Sequence of chain 1.A:
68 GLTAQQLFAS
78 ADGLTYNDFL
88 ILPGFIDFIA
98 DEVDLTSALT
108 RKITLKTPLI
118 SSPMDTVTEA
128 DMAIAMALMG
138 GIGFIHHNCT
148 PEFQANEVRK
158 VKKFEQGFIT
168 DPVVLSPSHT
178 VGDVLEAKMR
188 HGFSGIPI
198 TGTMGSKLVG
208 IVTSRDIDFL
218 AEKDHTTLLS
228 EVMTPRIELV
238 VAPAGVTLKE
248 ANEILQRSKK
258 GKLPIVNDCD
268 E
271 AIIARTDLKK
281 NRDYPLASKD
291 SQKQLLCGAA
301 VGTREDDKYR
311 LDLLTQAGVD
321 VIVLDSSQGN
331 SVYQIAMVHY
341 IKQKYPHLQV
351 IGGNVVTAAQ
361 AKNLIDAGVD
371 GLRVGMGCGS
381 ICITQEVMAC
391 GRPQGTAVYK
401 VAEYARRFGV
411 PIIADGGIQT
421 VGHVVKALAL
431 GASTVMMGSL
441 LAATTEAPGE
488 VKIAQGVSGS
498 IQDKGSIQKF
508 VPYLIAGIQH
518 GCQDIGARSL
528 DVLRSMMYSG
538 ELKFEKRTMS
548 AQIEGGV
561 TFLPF

Binding-site contacts:
Ligand atom O5' contacts residue ASP415 of chain 1.A at 3.5 Å (salt-bridge).
Ligand atom O3P contacts residue SER439 of chain 1.A at 3.9 Å.
Ligand atom P contacts residue SER380 of chain 1.A at 3.8 Å.
Ligand atom N1 contacts residue GLN492 of chain 1.A at 3.1 Å (h-bond).
Ligand atom O2' contacts residue ASP415 of chain 1.A at 2.4 Å (salt-bridge).
Ligand atom O2' contacts residue NAD1 of chain 1.M at 3.7 Å.
Ligand atom O1P contacts residue GLY417 of chain 1.A at 3.4 Å (h-bond).
Ligand atom C2 contacts residue NAD1 of chain 1.M at 3.0 Å.
Ligand atom C2 contacts residue CYS382 of chain 1.A at 3.3 Å (hydrophobic).
Ligand atom O5' contacts residue GLY379 of chain 1.A at 3.7 Å.
Ligand atom O1P contacts residue GLY416 of chain 1.A at 3.3 Å.
Ligand atom C4' contacts residue ASP415 of chain 1.A at 3.3 Å.
Ligand atom O2' contacts residue ARG373 of chain 1.A at 3.1 Å (salt-bridge).
Ligand atom O3P contacts residue GLY438 of chain 1.A at 2.6 Å (h-bond).
Ligand atom O1P contacts residue SER380 of chain 1.A at 3.0 Å (h-bond).
Ligand atom C3' contacts residue ARG373 of chain 1.A at 3.6 Å.
Ligand atom N3 contacts residue CYS382 of chain 1.A at 3.2 Å.
Ligand atom N1 contacts residue GLY493 of chain 1.A at 3.4 Å.
Ligand atom N3 contacts residue NAD1 of chain 1.M at 3.1 Å.
Ligand atom P contacts residue GLY438 of chain 1.A at 3.8 Å.
Ligand atom O3' contacts residue ASP415 of chain 1.A at 2.4 Å (salt-bridge).
Ligand atom N7 contacts residue MET121 of chain 1.A at 3.7 Å.
Ligand atom O3' contacts residue ARG373 of chain 1.A at 2.9 Å (salt-bridge).
Ligand atom O2P contacts residue SER439 of chain 1.A at 2.9 Å (h-bond).
Ligand atom O1P contacts residue GLY379 of chain 1.A at 3.8 Å.
Ligand atom C3' contacts residue SER119 of chain 1.A at 3.5 Å.
Ligand atom O3P contacts residue MET437 of chain 1.A at 3.6 Å.
Ligand atom N1 contacts residue NAD1 of chain 1.M at 3.8 Å.
Ligand atom C2' contacts residue ASP415 of chain 1.A at 3.2 Å.
Ligand atom C2' contacts residue ARG373 of chain 1.A at 3.3 Å.
Ligand atom C3' contacts residue ASP415 of chain 1.A at 3.1 Å.
Ligand atom C2 contacts residue GLN492 of chain 1.A at 3.0 Å.
Ligand atom C8 contacts residue MET121 of chain 1.A at 3.3 Å (hydrophobic).
Ligand atom C1' contacts residue NAD1 of chain 1.M at 3.9 Å.
Ligand atom C4 contacts residue NAD1 of chain 1.M at 3.7 Å.
Ligand atom O2P contacts residue GLY438 of chain 1.A at 3.4 Å.
Ligand atom P contacts residue GLY416 of chain 1.A at 3.8 Å.
Ligand atom O5' contacts residue GLY416 of chain 1.A at 3.3 Å.
Ligand atom O3' contacts residue SER119 of chain 1.A at 2.8 Å (h-bond).
Ligand atom C5' contacts residue ASP415 of chain 1.A at 3.8 Å.

This protein binds this small molecule.
Small molecule (SMILES): O=c1[nH]cnc2c1ncn2[C@@H]1O[C@H](COP(=O)(O)O)[C@@H](O)[C@H]1O